Binding-site contacts:
Ligand atom O12 contacts residue CYS180 of chain 1.A at 4.1 Å.
Ligand atom C7 contacts residue THR160 of chain 1.A at 3.2 Å.
Ligand atom C3 contacts residue SER182 of chain 1.A at 4.1 Å.
Ligand atom C1 contacts residue SER182 of chain 1.A at 3.5 Å.
Ligand atom C3 contacts residue TYR187 of chain 1.A at 4.0 Å (hydrophobic).
Ligand atom C4 contacts residue TYR191 of chain 1.A at 3.5 Å (hydrophobic).
Ligand atom C7 contacts residue TYR187 of chain 1.A at 3.4 Å (hydrophobic).
Ligand atom O11 contacts residue APC1 of chain 1.C at 3.5 Å (h-bond).
Ligand atom C6 contacts residue THR189 of chain 1.A at 3.8 Å.
Ligand atom O71 contacts residue ARG201 of chain 1.A at 3.2 Å (salt-bridge).
Ligand atom O11 contacts residue SER182 of chain 1.A at 3.3 Å.
Ligand atom C5 contacts residue TYR187 of chain 1.A at 3.7 Å (hydrophobic).
Ligand atom C3 contacts residue THR189 of chain 1.A at 3.6 Å.
Ligand atom O11 contacts residue ARG159 of chain 1.A at 2.9 Å (salt-bridge).
Ligand atom C5 contacts residue THR160 of chain 1.A at 4.2 Å.
Ligand atom C2 contacts residue CYS180 of chain 1.A at 3.7 Å (hydrophobic).
Ligand atom C4 contacts residue ALA163 of chain 1.A at 4.1 Å (hydrophobic).
Ligand atom O12 contacts residue ARG215 of chain 1.A at 3.4 Å (salt-bridge).
Ligand atom C7 contacts residue THR189 of chain 1.A at 4.1 Å.
Ligand atom C4 contacts residue TYR199 of chain 1.A at 3.9 Å (hydrophobic).
Ligand atom C2 contacts residue SER182 of chain 1.A at 4.0 Å.
Ligand atom C1 contacts residue ARG215 of chain 1.A at 4.1 Å.
Ligand atom C1 contacts residue APC1 of chain 1.C at 3.0 Å.
Ligand atom C1 contacts residue ARG159 of chain 1.A at 4.1 Å.
Ligand atom O12 contacts residue SER182 of chain 1.A at 3.5 Å.
Ligand atom C6 contacts residue TYR199 of chain 1.A at 3.9 Å (hydrophobic).
Ligand atom C7 contacts residue ARG201 of chain 1.A at 3.4 Å.
Ligand atom C5 contacts residue TYR199 of chain 1.A at 3.7 Å (hydrophobic).
Ligand atom C5 contacts residue ARG159 of chain 1.A at 4.2 Å.
Ligand atom C7 contacts residue TYR199 of chain 1.A at 3.6 Å (hydrophobic).
Ligand atom O72 contacts residue THR160 of chain 1.A at 2.6 Å (h-bond).
Ligand atom O72 contacts residue THR157 of chain 1.A at 4.0 Å.
Ligand atom O72 contacts residue ARG201 of chain 1.A at 2.9 Å (salt-bridge).
Ligand atom O12 contacts residue APC1 of chain 1.C at 2.0 Å (h-bond).
Ligand atom O72 contacts residue TYR187 of chain 1.A at 2.7 Å (h-bond).
Ligand atom C2 contacts residue APC1 of chain 1.C at 4.1 Å.
Ligand atom O71 contacts residue THR160 of chain 1.A at 3.3 Å.
Ligand atom C6 contacts residue TYR187 of chain 1.A at 3.4 Å (hydrophobic).
Ligand atom C4 contacts residue THR189 of chain 1.A at 4.0 Å.
Ligand atom O71 contacts residue TYR199 of chain 1.A at 2.5 Å (h-bond).

A small-molecule ligand and the protein it binds are described below.
Small molecule (SMILES): O=C(O)CCCCCC(=O)O

Sequence of chain 1.A:
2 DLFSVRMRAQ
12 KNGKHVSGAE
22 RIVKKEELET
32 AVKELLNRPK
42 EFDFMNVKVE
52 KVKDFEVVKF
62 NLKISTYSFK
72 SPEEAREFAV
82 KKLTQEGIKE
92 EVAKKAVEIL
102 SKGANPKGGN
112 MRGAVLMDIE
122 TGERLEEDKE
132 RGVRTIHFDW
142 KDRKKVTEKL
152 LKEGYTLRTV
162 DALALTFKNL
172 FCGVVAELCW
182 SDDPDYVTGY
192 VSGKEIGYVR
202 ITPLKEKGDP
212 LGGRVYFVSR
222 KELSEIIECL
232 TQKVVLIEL